Sequence of chain 1.A:
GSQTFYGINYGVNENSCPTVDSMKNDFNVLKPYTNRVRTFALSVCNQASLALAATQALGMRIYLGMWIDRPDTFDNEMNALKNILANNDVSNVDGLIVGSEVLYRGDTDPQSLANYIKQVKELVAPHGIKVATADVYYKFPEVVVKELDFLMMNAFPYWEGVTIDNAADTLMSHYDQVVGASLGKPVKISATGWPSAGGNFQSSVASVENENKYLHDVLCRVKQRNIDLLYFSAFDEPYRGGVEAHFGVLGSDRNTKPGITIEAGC

Binding-site contacts:
Ligand atom O4 contacts residue ARG272 of chain 1.A at 2.7 Å (salt-bridge).
Ligand atom C5 contacts residue PHE188 of chain 1.A at 4.0 Å (hydrophobic).
Ligand atom O6 contacts residue GLU269 of chain 1.A at 2.8 Å (salt-bridge).
Ligand atom C2 contacts residue ARG272 of chain 1.A at 4.0 Å.
Ligand atom O6 contacts residue TRP191 of chain 1.A at 3.1 Å (h-bond).
Ligand atom C2 contacts residue GLU46 of chain 1.A at 3.9 Å.
Ligand atom O5 contacts residue PHE188 of chain 1.A at 3.5 Å.
Ligand atom C6 contacts residue PHE264 of chain 1.A at 4.0 Å (hydrophobic).
Ligand atom C5 contacts residue PHE264 of chain 1.A at 3.7 Å (hydrophobic).
Ligand atom O4 contacts residue TRP99 of chain 1.A at 3.7 Å.
Ligand atom C4 contacts residue ARG272 of chain 1.A at 3.9 Å.
Ligand atom C1 contacts residue PHE188 of chain 1.A at 3.8 Å (hydrophobic).
Ligand atom C6 contacts residue GLU269 of chain 1.A at 4.0 Å.
Ligand atom O5 contacts residue ARG272 of chain 1.A at 2.9 Å (salt-bridge).
Ligand atom C1 contacts residue ARG272 of chain 1.A at 3.6 Å.
Ligand atom C6 contacts residue TRP191 of chain 1.A at 3.9 Å (hydrophobic).
Ligand atom O1 contacts residue PHE188 of chain 1.A at 3.7 Å.
Ligand atom O6 contacts residue GLU276 of chain 1.A at 2.8 Å (salt-bridge).
Ligand atom O4 contacts residue VAL76 of chain 1.A at 3.9 Å.
Ligand atom C6 contacts residue ARG272 of chain 1.A at 3.9 Å.
Ligand atom C6 contacts residue ALA73 of chain 1.A at 3.6 Å (hydrophobic).
Ligand atom C6 contacts residue GLU276 of chain 1.A at 3.4 Å.
Ligand atom C6 contacts residue PHE72 of chain 1.A at 3.8 Å (hydrophobic).
Ligand atom O3 contacts residue GLU46 of chain 1.A at 3.5 Å (salt-bridge).
Ligand atom C1 contacts residue TRP99 of chain 1.A at 4.0 Å (hydrophobic).
Ligand atom O2 contacts residue TRP99 of chain 1.A at 3.2 Å.
Ligand atom C6 contacts residue PHE279 of chain 1.A at 4.0 Å (hydrophobic).
Ligand atom O4 contacts residue PHE264 of chain 1.A at 3.2 Å.
Ligand atom C5 contacts residue TRP99 of chain 1.A at 3.9 Å (hydrophobic).
Ligand atom O1 contacts residue GLU133 of chain 1.A at 2.8 Å (salt-bridge).
Ligand atom O1 contacts residue ASN186 of chain 1.A at 3.4 Å (h-bond).
Ligand atom C5 contacts residue ARG272 of chain 1.A at 3.8 Å.
Ligand atom C3 contacts residue TRP99 of chain 1.A at 4.0 Å (hydrophobic).
Ligand atom O4 contacts residue GLU276 of chain 1.A at 2.7 Å (salt-bridge).
Ligand atom C4 contacts residue GLU276 of chain 1.A at 3.6 Å.
Ligand atom O3 contacts residue ARG272 of chain 1.A at 3.6 Å (salt-bridge).
Ligand atom O6 contacts residue GLN79 of chain 1.A at 3.9 Å.
Ligand atom C4 contacts residue PHE264 of chain 1.A at 3.8 Å (hydrophobic).
Ligand atom C3 contacts residue PHE264 of chain 1.A at 3.9 Å (hydrophobic).
Ligand atom O6 contacts residue ARG272 of chain 1.A at 3.1 Å (salt-bridge).

The protein below binds the small molecule below.
Small molecule (SMILES): OC[C@H]1O[C@@H](O[C@@H]2[C@@H](O)[C@H](O[C@@H]3[C@@H](O)[C@H](O)O[C@H](CO)[C@H]3O)O[C@H](CO)[C@H]2O)[C@H](O)[C@@H](O)[C@@H]1O